Sequence of chain 1.C:
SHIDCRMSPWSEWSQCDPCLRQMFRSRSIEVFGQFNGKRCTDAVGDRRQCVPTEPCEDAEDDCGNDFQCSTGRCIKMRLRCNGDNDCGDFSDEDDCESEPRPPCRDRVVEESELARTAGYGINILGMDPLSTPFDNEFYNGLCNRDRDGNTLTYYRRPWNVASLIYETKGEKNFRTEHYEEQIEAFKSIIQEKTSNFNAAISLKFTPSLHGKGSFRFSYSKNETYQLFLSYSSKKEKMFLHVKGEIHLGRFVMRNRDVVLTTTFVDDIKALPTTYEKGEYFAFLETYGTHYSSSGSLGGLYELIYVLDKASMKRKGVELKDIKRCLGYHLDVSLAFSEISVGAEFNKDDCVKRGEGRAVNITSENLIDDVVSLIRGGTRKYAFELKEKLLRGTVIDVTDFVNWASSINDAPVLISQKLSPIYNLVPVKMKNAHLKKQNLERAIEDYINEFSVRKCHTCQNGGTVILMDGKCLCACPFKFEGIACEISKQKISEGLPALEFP

A small-molecule ligand and the protein it binds are described below.
Small molecule (SMILES): CC(=O)N[C@@H]1[C@@H](O)[C@H](O)[C@@H](CO)O[C@H]1O

Sequence of chain 1.B:
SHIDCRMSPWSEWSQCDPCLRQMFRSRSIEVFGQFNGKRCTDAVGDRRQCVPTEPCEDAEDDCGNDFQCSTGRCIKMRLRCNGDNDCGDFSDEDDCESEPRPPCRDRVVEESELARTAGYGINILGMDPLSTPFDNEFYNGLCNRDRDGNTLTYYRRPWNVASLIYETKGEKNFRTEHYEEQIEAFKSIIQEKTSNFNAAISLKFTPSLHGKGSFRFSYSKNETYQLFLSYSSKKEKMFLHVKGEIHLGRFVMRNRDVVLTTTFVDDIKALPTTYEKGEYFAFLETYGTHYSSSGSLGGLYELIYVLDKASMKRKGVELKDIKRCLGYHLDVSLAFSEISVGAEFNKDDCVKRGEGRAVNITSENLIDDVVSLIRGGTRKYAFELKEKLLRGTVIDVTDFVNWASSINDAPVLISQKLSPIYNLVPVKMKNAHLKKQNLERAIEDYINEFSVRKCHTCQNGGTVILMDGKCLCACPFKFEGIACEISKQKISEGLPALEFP

Binding-site contacts:
Ligand atom O7 contacts residue PHE214 of chain 1.C at 3.9 Å.
Ligand atom O7 contacts residue TYR253 of chain 1.C at 2.8 Å (h-bond).
Ligand atom C3 contacts residue ASN215 of chain 1.C at 3.8 Å.
Ligand atom N2 contacts residue TYR253 of chain 1.C at 4.1 Å.
Ligand atom C8 contacts residue ASN215 of chain 1.C at 3.6 Å.
Ligand atom O7 contacts residue SER252 of chain 1.C at 3.4 Å (h-bond).
Ligand atom O3 contacts residue ASN213 of chain 1.C at 3.2 Å.
Ligand atom O7 contacts residue SER254 of chain 1.C at 4.5 Å.
Ligand atom O3 contacts residue ASP382 of chain 1.B at 4.2 Å.
Ligand atom C1 contacts residue ASN380 of chain 1.B at 3.9 Å.
Ligand atom C7 contacts residue PHE214 of chain 1.C at 4.3 Å (hydrophobic).
Ligand atom C7 contacts residue ASN213 of chain 1.C at 4.0 Å.
Ligand atom C7 contacts residue TYR253 of chain 1.C at 3.8 Å (hydrophobic).
Ligand atom O7 contacts residue ASN215 of chain 1.C at 3.3 Å (h-bond).
Ligand atom C3 contacts residue ASN213 of chain 1.C at 4.3 Å.
Ligand atom C2 contacts residue ASN215 of chain 1.C at 2.5 Å.
Ligand atom C2 contacts residue ASN213 of chain 1.C at 4.2 Å.
Ligand atom C8 contacts residue SER252 of chain 1.C at 4.5 Å.
Ligand atom N2 contacts residue ASN215 of chain 1.C at 2.8 Å (h-bond).
Ligand atom C7 contacts residue ASN215 of chain 1.C at 2.9 Å.
Ligand atom C5 contacts residue ASN215 of chain 1.C at 3.6 Å.
Ligand atom C2 contacts residue ASN380 of chain 1.B at 4.4 Å.
Ligand atom O5 contacts residue ASN215 of chain 1.C at 2.3 Å (h-bond).
Ligand atom C4 contacts residue ASN215 of chain 1.C at 4.2 Å.
Ligand atom C7 contacts residue SER252 of chain 1.C at 4.1 Å.
Ligand atom N2 contacts residue PHE214 of chain 1.C at 3.8 Å.
Ligand atom O5 contacts residue ASN380 of chain 1.B at 3.4 Å (h-bond).
Ligand atom C1 contacts residue ASN215 of chain 1.C at 1.4 Å.
Ligand atom N2 contacts residue ASN213 of chain 1.C at 3.5 Å.
Ligand atom O7 contacts residue ASN213 of chain 1.C at 3.9 Å.